Binding-site contacts:
Ligand atom O5 contacts residue ARG255 of chain 1.C at 3.7 Å.
Ligand atom C3 contacts residue ASN133 of chain 1.C at 3.8 Å.
Ligand atom O5 contacts residue ASN133 of chain 1.C at 2.3 Å (h-bond).
Ligand atom C5 contacts residue ARG255 of chain 1.C at 3.8 Å.
Ligand atom C5 contacts residue ASN133 of chain 1.C at 3.6 Å.
Ligand atom C1 contacts residue ASN133 of chain 1.C at 1.4 Å.
Ligand atom N2 contacts residue GLN132 of chain 1.C at 4.4 Å.
Ligand atom C6 contacts residue ARG255 of chain 1.C at 4.3 Å.
Ligand atom N2 contacts residue ASN133 of chain 1.C at 2.9 Å (h-bond).
Ligand atom C1 contacts residue ARG255 of chain 1.C at 3.8 Å.
Ligand atom C7 contacts residue GLN132 of chain 1.C at 4.2 Å.
Ligand atom C8 contacts residue ASN133 of chain 1.C at 4.4 Å.
Ligand atom C4 contacts residue ASN133 of chain 1.C at 4.2 Å.
Ligand atom C7 contacts residue ASN133 of chain 1.C at 3.2 Å.
Ligand atom C2 contacts residue ASN133 of chain 1.C at 2.5 Å.
Ligand atom O7 contacts residue ASN133 of chain 1.C at 3.1 Å (h-bond).
Ligand atom C8 contacts residue GLN132 of chain 1.C at 3.8 Å.

Sequence of chain 1.C:
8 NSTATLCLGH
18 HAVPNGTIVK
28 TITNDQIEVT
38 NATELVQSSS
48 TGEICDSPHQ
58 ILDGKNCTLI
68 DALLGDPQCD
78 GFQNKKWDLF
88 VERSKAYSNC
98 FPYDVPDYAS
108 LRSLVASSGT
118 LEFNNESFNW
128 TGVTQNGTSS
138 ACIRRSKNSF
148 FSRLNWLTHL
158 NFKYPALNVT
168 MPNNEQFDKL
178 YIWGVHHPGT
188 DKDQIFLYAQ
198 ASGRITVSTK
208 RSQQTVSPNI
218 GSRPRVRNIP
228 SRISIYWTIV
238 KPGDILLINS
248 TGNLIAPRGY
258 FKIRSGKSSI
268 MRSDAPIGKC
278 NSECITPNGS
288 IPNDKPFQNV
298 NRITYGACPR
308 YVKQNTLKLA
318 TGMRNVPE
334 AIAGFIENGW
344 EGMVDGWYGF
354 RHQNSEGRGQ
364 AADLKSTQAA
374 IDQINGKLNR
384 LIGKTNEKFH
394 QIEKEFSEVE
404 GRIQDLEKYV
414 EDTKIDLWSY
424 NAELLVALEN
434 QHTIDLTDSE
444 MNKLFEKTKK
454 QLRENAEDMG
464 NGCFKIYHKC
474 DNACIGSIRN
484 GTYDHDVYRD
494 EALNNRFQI

The protein below binds the small molecule below.
Small molecule (SMILES): CC(=O)N[C@@H]1[C@@H](O)[C@H](O)[C@@H](CO)O[C@H]1O